Binding-site contacts:
Ligand atom C2 contacts residue GLY120 of chain 1.A at 4.4 Å.
Ligand atom C5 contacts residue ILE177 of chain 1.A at 4.2 Å (hydrophobic).
Ligand atom O4 contacts residue LYS121 of chain 1.A at 3.2 Å.
Ligand atom O2 contacts residue PHE119 of chain 1.A at 4.3 Å.
Ligand atom C4 contacts residue PHE119 of chain 1.A at 3.6 Å (hydrophobic).
Ligand atom O4 contacts residue GLY120 of chain 1.A at 4.3 Å.
Ligand atom O1 contacts residue LEU199 of chain 1.A at 4.5 Å.
Ligand atom C5 contacts residue ASP176 of chain 1.A at 3.1 Å.
Ligand atom C4 contacts residue GLY120 of chain 1.A at 3.8 Å.
Ligand atom O1 contacts residue ASP176 of chain 1.A at 4.0 Å.
Ligand atom C3 contacts residue PHE119 of chain 1.A at 3.6 Å (hydrophobic).
Ligand atom C1 contacts residue LEU199 of chain 1.A at 3.9 Å (hydrophobic).
Ligand atom C1 contacts residue GLY120 of chain 1.A at 4.5 Å.
Ligand atom C4 contacts residue ASP176 of chain 1.A at 4.2 Å.
Ligand atom C5 contacts residue GLY120 of chain 1.A at 3.8 Å.
Ligand atom O3 contacts residue PHE119 of chain 1.A at 3.1 Å (h-bond).
Ligand atom O5 contacts residue GLY120 of chain 1.A at 3.6 Å.
Ligand atom C4 contacts residue LYS121 of chain 1.A at 4.2 Å.
Ligand atom O5 contacts residue PHE119 of chain 1.A at 4.3 Å.
Ligand atom C1 contacts residue PHE119 of chain 1.A at 4.3 Å (hydrophobic).
Ligand atom O3 contacts residue LYS121 of chain 1.A at 4.2 Å.
Ligand atom C2 contacts residue PHE119 of chain 1.A at 3.4 Å (hydrophobic).
Ligand atom O4 contacts residue ASP176 of chain 1.A at 4.1 Å.
Ligand atom O5 contacts residue ASP176 of chain 1.A at 4.0 Å.
Ligand atom O5 contacts residue LEU199 of chain 1.A at 3.4 Å.

This protein binds this small molecule.
Small molecule (SMILES): O[C@@H]1[C@@H](O)[C@@H](O)OC[C@H]1O

Sequence of chain 1.A:
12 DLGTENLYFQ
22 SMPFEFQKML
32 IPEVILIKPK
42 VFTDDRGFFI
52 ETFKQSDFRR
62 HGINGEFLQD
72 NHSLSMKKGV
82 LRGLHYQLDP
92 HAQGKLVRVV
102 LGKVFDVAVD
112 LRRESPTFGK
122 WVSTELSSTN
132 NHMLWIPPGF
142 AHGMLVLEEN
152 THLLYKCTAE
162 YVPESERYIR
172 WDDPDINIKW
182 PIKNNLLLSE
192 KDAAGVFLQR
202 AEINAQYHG